The small molecule below binds the protein below.
Small molecule (SMILES): CC(=O)N1CCN(Cc2cccc3ccccc23)CC1

Binding-site contacts:
Ligand atom C6 contacts residue HIS164 of chain 2.A at 3.6 Å.
Ligand atom N contacts residue CYS145 of chain 2.A at 3.3 Å (h-bond).
Ligand atom C8 contacts residue MET165 of chain 2.A at 3.4 Å (hydrophobic).
Ligand atom C11 contacts residue GLN189 of chain 2.A at 3.3 Å.
Ligand atom C6 contacts residue MET49 of chain 2.A at 3.5 Å (hydrophobic).
Ligand atom C7 contacts residue MET49 of chain 2.A at 3.6 Å (hydrophobic).
Ligand atom C9 contacts residue MET49 of chain 2.A at 3.7 Å (hydrophobic).
Ligand atom C1 contacts residue GLY143 of chain 2.A at 3.6 Å.
Ligand atom C contacts residue SER144 of chain 2.A at 4.0 Å.
Ligand atom C10 contacts residue MET165 of chain 2.A at 4.3 Å (hydrophobic).
Ligand atom O contacts residue CYS145 of chain 2.A at 3.0 Å (h-bond).
Ligand atom C12 contacts residue GLN189 of chain 2.A at 3.7 Å.
Ligand atom C1 contacts residue SER144 of chain 2.A at 4.2 Å.
Ligand atom C1 contacts residue CYS145 of chain 2.A at 2.7 Å (hydrophobic).
Ligand atom C7 contacts residue MET165 of chain 2.A at 3.6 Å (hydrophobic).
Ligand atom C8 contacts residue ARG188 of chain 2.A at 4.3 Å.
Ligand atom C10 contacts residue ARG188 of chain 2.A at 4.1 Å.
Ligand atom O contacts residue LEU141 of chain 2.A at 4.2 Å.
Ligand atom C16 contacts residue ASN142 of chain 2.A at 4.2 Å.
Ligand atom C contacts residue HIS163 of chain 2.A at 3.9 Å.
Ligand atom C7 contacts residue HIS41 of chain 2.A at 3.7 Å.
Ligand atom C10 contacts residue GLN189 of chain 2.A at 3.5 Å.
Ligand atom C8 contacts residue MET49 of chain 2.A at 3.7 Å (hydrophobic).
Ligand atom C5 contacts residue MET49 of chain 2.A at 3.6 Å (hydrophobic).
Ligand atom C2 contacts residue HIS164 of chain 2.A at 4.2 Å.
Ligand atom O contacts residue ASN142 of chain 2.A at 3.9 Å.
Ligand atom C5 contacts residue HIS41 of chain 2.A at 4.2 Å.
Ligand atom C7 contacts residue HIS164 of chain 2.A at 3.7 Å.
Ligand atom O contacts residue GLY143 of chain 2.A at 2.8 Å (h-bond).
Ligand atom C14 contacts residue MET49 of chain 2.A at 3.6 Å (hydrophobic).
Ligand atom N contacts residue GLY143 of chain 2.A at 4.3 Å.
Ligand atom C2 contacts residue CYS145 of chain 2.A at 3.4 Å (hydrophobic).
Ligand atom O contacts residue LEU27 of chain 2.A at 3.7 Å.
Ligand atom C16 contacts residue GLY143 of chain 2.A at 4.2 Å.
Ligand atom C9 contacts residue MET165 of chain 2.A at 4.3 Å (hydrophobic).
Ligand atom C6 contacts residue HIS41 of chain 2.A at 3.2 Å.
Ligand atom O contacts residue SER144 of chain 2.A at 3.3 Å (h-bond).
Ligand atom C contacts residue CYS145 of chain 2.A at 1.8 Å (hydrophobic).
Ligand atom C4 contacts residue HIS41 of chain 2.A at 3.9 Å.
Ligand atom C13 contacts residue MET49 of chain 2.A at 4.2 Å (hydrophobic).

Sequence of chain 2.A:
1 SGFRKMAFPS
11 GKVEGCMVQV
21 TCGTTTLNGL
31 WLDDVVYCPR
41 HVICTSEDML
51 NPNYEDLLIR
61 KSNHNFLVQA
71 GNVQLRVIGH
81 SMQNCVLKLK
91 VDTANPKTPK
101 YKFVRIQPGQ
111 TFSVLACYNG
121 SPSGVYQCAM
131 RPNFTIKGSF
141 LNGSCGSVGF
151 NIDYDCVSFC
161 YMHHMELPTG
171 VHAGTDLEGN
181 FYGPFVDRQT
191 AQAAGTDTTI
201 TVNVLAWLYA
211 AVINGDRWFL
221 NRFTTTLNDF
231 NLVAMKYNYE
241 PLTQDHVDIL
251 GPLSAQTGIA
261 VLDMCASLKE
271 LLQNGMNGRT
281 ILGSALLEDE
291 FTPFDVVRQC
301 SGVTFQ